A small-molecule ligand and the protein it binds are described below.
Small molecule (SMILES): C=C[C@H]1CN(Cc2ccccn2)C(=O)[C@@H]2CCC[C@H]1N2S(=O)(=O)c1cc(Cl)cc(Cl)c1

Binding-site contacts:
Ligand atom OAK contacts residue ILE91 of chain 1.B at 4.0 Å.
Ligand atom CAM contacts residue TYR26 of chain 1.B at 3.9 Å (hydrophobic).
Ligand atom CAD contacts residue TYR82 of chain 1.B at 4.0 Å (hydrophobic).
Ligand atom CAV contacts residue TYR82 of chain 1.B at 3.6 Å (hydrophobic).
Ligand atom CAC contacts residue TYR82 of chain 1.B at 3.2 Å (hydrophobic).
Ligand atom SAI contacts residue TYR82 of chain 1.B at 4.0 Å.
Ligand atom CAE contacts residue ASP37 of chain 1.B at 3.6 Å.
Ligand atom NAT contacts residue TYR82 of chain 1.B at 3.1 Å (h-bond).
Ligand atom CA contacts residue TYR82 of chain 1.B at 3.2 Å (hydrophobic).
Ligand atom CLAG contacts residue ILE90 of chain 1.B at 3.8 Å.
Ligand atom OAJ contacts residue TYR26 of chain 1.B at 3.5 Å.
Ligand atom CAN contacts residue TYR26 of chain 1.B at 3.6 Å (hydrophobic).
Ligand atom O contacts residue ILE56 of chain 1.B at 3.0 Å (h-bond).
Ligand atom OAJ contacts residue PHE99 of chain 1.B at 3.3 Å.
Ligand atom OAK contacts residue TYR82 of chain 1.B at 3.5 Å (h-bond).
Ligand atom O contacts residue TYR82 of chain 1.B at 3.3 Å (h-bond).
Ligand atom SAI contacts residue PHE99 of chain 1.B at 4.0 Å.
Ligand atom SAI contacts residue PHE36 of chain 1.B at 4.0 Å.
Ligand atom C contacts residue TYR82 of chain 1.B at 2.9 Å (hydrophobic).
Ligand atom CAO contacts residue PHE46 of chain 1.B at 3.5 Å (hydrophobic).
Ligand atom OAK contacts residue PHE99 of chain 1.B at 3.3 Å.
Ligand atom CBB contacts residue TYR82 of chain 1.B at 3.7 Å (hydrophobic).
Ligand atom OAK contacts residue PHE36 of chain 1.B at 3.9 Å.
Ligand atom CLAA contacts residue HIS87 of chain 1.B at 3.6 Å.
Ligand atom N contacts residue TYR82 of chain 1.B at 3.6 Å (h-bond).
Ligand atom NAW contacts residue TYR82 of chain 1.B at 2.7 Å (h-bond).
Ligand atom CAD contacts residue PHE36 of chain 1.B at 3.9 Å (hydrophobic).
Ligand atom CAU contacts residue TYR82 of chain 1.B at 3.7 Å (hydrophobic).
Ligand atom CB contacts residue TRP59 of chain 1.B at 3.5 Å (hydrophobic).
Ligand atom CAN contacts residue PHE46 of chain 1.B at 3.7 Å (hydrophobic).
Ligand atom CAU contacts residue GLU54 of chain 1.B at 3.5 Å.
Ligand atom CAB contacts residue ILE91 of chain 1.B at 3.9 Å (hydrophobic).
Ligand atom CAX contacts residue TYR82 of chain 1.B at 3.5 Å (hydrophobic).
Ligand atom CAO contacts residue TRP59 of chain 1.B at 3.6 Å (hydrophobic).
Ligand atom CBD contacts residue TYR26 of chain 1.B at 3.9 Å (hydrophobic).
Ligand atom O contacts residue VAL55 of chain 1.B at 3.3 Å.
Ligand atom CAC contacts residue ILE91 of chain 1.B at 3.6 Å (hydrophobic).
Ligand atom CLAG contacts residue ASP37 of chain 1.B at 3.3 Å.
Ligand atom CAE contacts residue PHE36 of chain 1.B at 3.9 Å (hydrophobic).
Ligand atom OAJ contacts residue PHE36 of chain 1.B at 3.6 Å.

Sequence of chain 1.B:
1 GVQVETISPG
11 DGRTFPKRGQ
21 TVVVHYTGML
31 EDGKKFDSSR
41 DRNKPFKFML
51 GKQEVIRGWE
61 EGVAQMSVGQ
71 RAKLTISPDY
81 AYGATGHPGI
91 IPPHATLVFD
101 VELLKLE